Binding-site contacts:
Ligand atom C6 contacts residue ALA281 of chain 1.C at 3.9 Å (hydrophobic).
Ligand atom C1 contacts residue ALA281 of chain 1.C at 4.3 Å (hydrophobic).
Ligand atom C4 contacts residue ASN283 of chain 1.C at 4.2 Å.
Ligand atom O6 contacts residue ASP640 of chain 1.C at 4.1 Å.
Ligand atom C7 contacts residue ASN283 of chain 1.C at 3.3 Å.
Ligand atom C8 contacts residue SER311 of chain 1.C at 4.0 Å.
Ligand atom C8 contacts residue THR312 of chain 1.C at 4.0 Å.
Ligand atom C5 contacts residue ASN283 of chain 1.C at 3.7 Å.
Ligand atom O7 contacts residue THR312 of chain 1.C at 4.0 Å.
Ligand atom N2 contacts residue ASN283 of chain 1.C at 2.9 Å (h-bond).
Ligand atom C8 contacts residue ASN283 of chain 1.C at 3.9 Å.
Ligand atom O6 contacts residue ARG558 of chain 1.C at 3.8 Å.
Ligand atom C1 contacts residue ASN283 of chain 1.C at 1.4 Å.
Ligand atom O7 contacts residue SER311 of chain 1.C at 3.2 Å (h-bond).
Ligand atom O7 contacts residue ASN283 of chain 1.C at 3.9 Å.
Ligand atom O5 contacts residue ALA281 of chain 1.C at 3.7 Å.
Ligand atom C5 contacts residue ALA281 of chain 1.C at 4.0 Å (hydrophobic).
Ligand atom C3 contacts residue ASN283 of chain 1.C at 3.8 Å.
Ligand atom C7 contacts residue SER311 of chain 1.C at 3.8 Å.
Ligand atom C2 contacts residue ASN283 of chain 1.C at 2.4 Å.
Ligand atom O5 contacts residue ASN283 of chain 1.C at 2.4 Å (h-bond).

Sequence of chain 1.C:
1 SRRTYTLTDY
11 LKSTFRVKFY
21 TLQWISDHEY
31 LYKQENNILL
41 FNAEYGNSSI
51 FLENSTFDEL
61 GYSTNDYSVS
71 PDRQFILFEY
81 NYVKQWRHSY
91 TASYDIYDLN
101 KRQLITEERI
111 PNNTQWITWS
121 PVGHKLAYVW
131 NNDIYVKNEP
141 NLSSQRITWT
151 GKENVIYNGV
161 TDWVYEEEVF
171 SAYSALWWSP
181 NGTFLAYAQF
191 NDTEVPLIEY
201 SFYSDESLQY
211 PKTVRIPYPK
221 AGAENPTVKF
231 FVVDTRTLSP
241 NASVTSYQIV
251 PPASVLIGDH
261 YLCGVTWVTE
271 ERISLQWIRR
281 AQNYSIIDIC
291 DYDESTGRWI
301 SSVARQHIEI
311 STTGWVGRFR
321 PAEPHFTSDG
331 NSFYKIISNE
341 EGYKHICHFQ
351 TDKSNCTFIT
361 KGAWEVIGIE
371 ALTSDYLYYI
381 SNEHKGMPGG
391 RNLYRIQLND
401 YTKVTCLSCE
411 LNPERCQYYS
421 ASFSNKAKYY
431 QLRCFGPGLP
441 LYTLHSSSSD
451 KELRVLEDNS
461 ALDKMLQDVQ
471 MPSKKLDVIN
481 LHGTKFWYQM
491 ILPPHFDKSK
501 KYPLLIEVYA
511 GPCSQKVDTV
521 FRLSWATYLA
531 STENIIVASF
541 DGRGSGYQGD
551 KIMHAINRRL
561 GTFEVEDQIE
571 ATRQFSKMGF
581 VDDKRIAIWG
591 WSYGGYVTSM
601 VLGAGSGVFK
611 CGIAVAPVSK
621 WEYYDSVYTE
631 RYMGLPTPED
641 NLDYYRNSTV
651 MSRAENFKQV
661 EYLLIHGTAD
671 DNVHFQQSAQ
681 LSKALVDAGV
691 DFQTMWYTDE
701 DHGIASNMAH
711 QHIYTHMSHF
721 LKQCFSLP

This protein binds this small molecule.
Small molecule (SMILES): CC(=O)N[C@@H]1[C@@H](O)[C@H](O)[C@@H](CO)O[C@H]1O